Sequence of chain 1.A:
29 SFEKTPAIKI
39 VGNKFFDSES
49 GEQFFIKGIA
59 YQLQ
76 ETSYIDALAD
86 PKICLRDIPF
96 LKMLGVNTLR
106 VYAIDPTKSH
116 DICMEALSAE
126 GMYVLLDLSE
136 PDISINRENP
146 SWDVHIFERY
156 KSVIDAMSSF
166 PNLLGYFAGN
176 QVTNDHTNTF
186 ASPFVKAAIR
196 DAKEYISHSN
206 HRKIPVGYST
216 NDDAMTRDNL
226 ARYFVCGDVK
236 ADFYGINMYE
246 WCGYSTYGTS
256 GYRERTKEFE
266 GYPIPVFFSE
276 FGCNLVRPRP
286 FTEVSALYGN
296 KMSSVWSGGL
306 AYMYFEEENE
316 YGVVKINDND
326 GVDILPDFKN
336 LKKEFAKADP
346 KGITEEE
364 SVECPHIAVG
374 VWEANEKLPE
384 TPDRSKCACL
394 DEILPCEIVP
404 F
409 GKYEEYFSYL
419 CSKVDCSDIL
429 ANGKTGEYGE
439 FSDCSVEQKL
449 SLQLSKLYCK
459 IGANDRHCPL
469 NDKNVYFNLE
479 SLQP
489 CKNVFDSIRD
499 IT

Binding-site contacts:
Ligand atom C3 contacts residue ASP217 of chain 1.A at 3.7 Å.
Ligand atom C6 contacts residue THR254 of chain 1.A at 3.5 Å.
Ligand atom O2 contacts residue GLN176 of chain 1.A at 3.6 Å.
Ligand atom O3 contacts residue ASN216 of chain 1.A at 3.7 Å.
Ligand atom C1 contacts residue GLU245 of chain 1.A at 3.4 Å.
Ligand atom C2 contacts residue LEU280 of chain 1.A at 3.6 Å (hydrophobic).
Ligand atom O2 contacts residue ASN216 of chain 1.A at 3.5 Å.
Ligand atom O3 contacts residue ASN242 of chain 1.A at 3.7 Å.
Ligand atom C4 contacts residue SER255 of chain 1.A at 3.8 Å.
Ligand atom C4 contacts residue GLU245 of chain 1.A at 3.5 Å.
Ligand atom C2 contacts residue GLN176 of chain 1.A at 3.4 Å.
Ligand atom O2 contacts residue CYS247 of chain 1.A at 3.8 Å.
Ligand atom C2 contacts residue ASP217 of chain 1.A at 3.8 Å.
Ligand atom O3 contacts residue CYS247 of chain 1.A at 3.8 Å.
Ligand atom O5 contacts residue ASP217 of chain 1.A at 3.3 Å (salt-bridge).
Ligand atom C4 contacts residue CYS247 of chain 1.A at 3.8 Å (hydrophobic).
Ligand atom O3 contacts residue GLU245 of chain 1.A at 3.5 Å.
Ligand atom O6 contacts residue ASP218 of chain 1.A at 2.9 Å (salt-bridge).
Ligand atom C1 contacts residue ASP217 of chain 1.A at 3.5 Å.
Ligand atom O4 contacts residue ASP217 of chain 1.A at 2.6 Å (salt-bridge).
Ligand atom O4 contacts residue ARG222 of chain 1.A at 3.5 Å (salt-bridge).
Ligand atom O5 contacts residue LEU280 of chain 1.A at 3.8 Å.
Ligand atom O5 contacts residue GLU245 of chain 1.A at 3.8 Å.
Ligand atom O3 contacts residue GLC1 of chain 1.B at 3.1 Å.
Ligand atom O2 contacts residue ASN242 of chain 1.A at 2.8 Å (h-bond).
Ligand atom O6 contacts residue CYS247 of chain 1.A at 2.9 Å (h-bond).
Ligand atom O6 contacts residue ARG260 of chain 1.A at 3.5 Å (salt-bridge).
Ligand atom O6 contacts residue THR254 of chain 1.A at 3.4 Å (h-bond).
Ligand atom C6 contacts residue CYS247 of chain 1.A at 3.7 Å (hydrophobic).
Ligand atom C2 contacts residue GLU245 of chain 1.A at 3.5 Å.
Ligand atom O3 contacts residue ASP217 of chain 1.A at 3.0 Å (salt-bridge).
Ligand atom C3 contacts residue GLC1 of chain 1.B at 3.4 Å.
Ligand atom O3 contacts residue GLN176 of chain 1.A at 2.5 Å (h-bond).
Ligand atom O6 contacts residue ARG222 of chain 1.A at 3.3 Å (salt-bridge).
Ligand atom C4 contacts residue ASP217 of chain 1.A at 3.5 Å.
Ligand atom O4 contacts residue SER255 of chain 1.A at 3.8 Å.
Ligand atom O4 contacts residue GLC1 of chain 1.B at 3.5 Å (h-bond).
Ligand atom O6 contacts residue GLU245 of chain 1.A at 3.2 Å (salt-bridge).
Ligand atom C3 contacts residue GLN176 of chain 1.A at 3.5 Å.
Ligand atom O4 contacts residue CYS247 of chain 1.A at 3.4 Å (h-bond).

A small-molecule ligand and the protein it binds are described below.
Small molecule (SMILES): OC[C@H]1O[C@@H](O[C@@H]2[C@@H](O)[C@H](O[C@@H]3[C@@H](O)[C@@H](O[C@@H]4[C@@H](O)[C@H](O[C@@H]5[C@@H](O)[C@H](O)O[C@H](CO)[C@H]5O)O[C@H](CO)[C@H]4O)O[C@H](CO)[C@H]3O)O[C@H](CO)[C@H]2O)[C@H](O)[C@@H](O)[C@@H]1O